Binding-site contacts:
Ligand atom O8 contacts residue TRP208 of chain 1.A at 3.6 Å.
Ligand atom N16 contacts residue PHE130 of chain 1.A at 3.8 Å.
Ligand atom N10 contacts residue GLU106 of chain 1.A at 4.2 Å.
Ligand atom C4 contacts residue HIS94 of chain 1.A at 4.0 Å.
Ligand atom O9 contacts residue ZN1 of chain 1.B at 3.0 Å.
Ligand atom O12 contacts residue GLN92 of chain 1.A at 3.2 Å.
Ligand atom C5 contacts residue THR199 of chain 1.A at 3.5 Å.
Ligand atom N10 contacts residue THR198 of chain 1.A at 2.8 Å (h-bond).
Ligand atom C15 contacts residue PHE130 of chain 1.A at 3.8 Å (hydrophobic).
Ligand atom S7 contacts residue THR198 of chain 1.A at 3.9 Å.
Ligand atom O9 contacts residue TRP208 of chain 1.A at 4.0 Å.
Ligand atom O9 contacts residue HIS119 of chain 1.A at 3.4 Å (h-bond).
Ligand atom C13 contacts residue PHE130 of chain 1.A at 3.4 Å (hydrophobic).
Ligand atom O8 contacts residue THR198 of chain 1.A at 3.0 Å (h-bond).
Ligand atom N10 contacts residue HIS119 of chain 1.A at 3.4 Å (h-bond).
Ligand atom C5 contacts residue LEU197 of chain 1.A at 3.7 Å (hydrophobic).
Ligand atom O9 contacts residue VAL121 of chain 1.A at 3.8 Å.
Ligand atom S7 contacts residue HIS119 of chain 1.A at 4.0 Å.
Ligand atom C6 contacts residue LEU197 of chain 1.A at 4.0 Å (hydrophobic).
Ligand atom C11 contacts residue GLN92 of chain 1.A at 3.9 Å.
Ligand atom C6 contacts residue THR199 of chain 1.A at 3.2 Å.
Ligand atom S7 contacts residue HIS94 of chain 1.A at 3.9 Å.
Ligand atom S14 contacts residue PHE130 of chain 1.A at 3.7 Å.
Ligand atom O9 contacts residue VAL142 of chain 1.A at 3.8 Å.
Ligand atom C3 contacts residue VAL121 of chain 1.A at 4.0 Å (hydrophobic).
Ligand atom C5 contacts residue THR198 of chain 1.A at 4.1 Å.
Ligand atom S7 contacts residue ZN1 of chain 1.B at 3.0 Å.
Ligand atom N19 contacts residue ILE91 of chain 1.A at 4.0 Å.
Ligand atom C4 contacts residue ZN1 of chain 1.B at 4.1 Å.
Ligand atom C4 contacts residue LEU197 of chain 1.A at 4.2 Å (hydrophobic).
Ligand atom S14 contacts residue GLN92 of chain 1.A at 3.8 Å.
Ligand atom O8 contacts residue LEU197 of chain 1.A at 3.3 Å.
Ligand atom N10 contacts residue ZN1 of chain 1.B at 2.0 Å.
Ligand atom C3 contacts residue HIS94 of chain 1.A at 3.7 Å.
Ligand atom O9 contacts residue HIS94 of chain 1.A at 3.2 Å.
Ligand atom C11 contacts residue PHE130 of chain 1.A at 3.9 Å (hydrophobic).
Ligand atom O8 contacts residue SER196 of chain 1.A at 4.1 Å.
Ligand atom N10 contacts residue HIS96 of chain 1.A at 3.3 Å (h-bond).
Ligand atom O12 contacts residue VAL121 of chain 1.A at 3.4 Å.
Ligand atom N10 contacts residue HIS94 of chain 1.A at 3.3 Å (h-bond).

This small molecule binds to this protein.
Small molecule (SMILES): Cc1cc(=O)[nH]c(SCC(=O)c2cccc(S(N)(=O)=O)c2)n1

Sequence of chain 1.A:
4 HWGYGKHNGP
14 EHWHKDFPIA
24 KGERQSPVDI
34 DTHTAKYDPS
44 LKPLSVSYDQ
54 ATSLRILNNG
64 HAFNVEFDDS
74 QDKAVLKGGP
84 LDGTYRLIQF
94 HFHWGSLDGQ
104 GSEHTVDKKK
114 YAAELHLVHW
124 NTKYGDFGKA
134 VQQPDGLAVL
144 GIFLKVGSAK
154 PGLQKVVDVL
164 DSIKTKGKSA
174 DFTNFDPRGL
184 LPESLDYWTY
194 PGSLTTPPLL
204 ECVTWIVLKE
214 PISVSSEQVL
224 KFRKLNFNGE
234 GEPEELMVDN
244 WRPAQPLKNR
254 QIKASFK